The protein below binds the small molecule below.
Small molecule (SMILES): CO[C@H]1O[C@H](CO)[C@H](O)[C@H](O)[C@H]1O

Sequence of chain 1.E:
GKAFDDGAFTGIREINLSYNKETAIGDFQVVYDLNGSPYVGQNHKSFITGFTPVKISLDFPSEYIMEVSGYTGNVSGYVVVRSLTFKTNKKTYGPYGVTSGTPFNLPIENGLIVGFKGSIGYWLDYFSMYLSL

Binding-site contacts:
Ligand atom O4 contacts residue GLY1 of chain 1.E at 3.1 Å (h-bond).
Ligand atom C6 contacts residue TRP123 of chain 1.E at 3.7 Å (hydrophobic).
Ligand atom C6 contacts residue ASP125 of chain 1.E at 3.4 Å.
Ligand atom C7 contacts residue TYR122 of chain 1.E at 3.4 Å (hydrophobic).
Ligand atom C2 contacts residue GLY1 of chain 1.E at 4.2 Å.
Ligand atom O3 contacts residue GLY1 of chain 1.E at 2.8 Å (h-bond).
Ligand atom O1 contacts residue TYR122 of chain 1.E at 4.1 Å.
Ligand atom C6 contacts residue VAL80 of chain 1.E at 4.2 Å (hydrophobic).
Ligand atom C2 contacts residue GLY121 of chain 1.E at 4.3 Å.
Ligand atom O6 contacts residue VAL80 of chain 1.E at 4.4 Å.
Ligand atom C2 contacts residue PHE47 of chain 1.E at 4.3 Å (hydrophobic).
Ligand atom C1 contacts residue TYR122 of chain 1.E at 3.8 Å (hydrophobic).
Ligand atom O6 contacts residue ASP125 of chain 1.E at 3.0 Å (salt-bridge).
Ligand atom C4 contacts residue GLY1 of chain 1.E at 4.0 Å.
Ligand atom O5 contacts residue TYR122 of chain 1.E at 3.0 Å (h-bond).
Ligand atom O6 contacts residue GLY121 of chain 1.E at 3.6 Å.
Ligand atom O6 contacts residue TRP123 of chain 1.E at 2.8 Å (h-bond).
Ligand atom O1 contacts residue TYR78 of chain 1.E at 3.8 Å.
Ligand atom O2 contacts residue PHE47 of chain 1.E at 4.4 Å.
Ligand atom C5 contacts residue TYR122 of chain 1.E at 4.0 Å (hydrophobic).
Ligand atom O4 contacts residue GLY121 of chain 1.E at 3.4 Å.
Ligand atom C7 contacts residue TYR78 of chain 1.E at 3.9 Å (hydrophobic).
Ligand atom O4 contacts residue TYR122 of chain 1.E at 4.3 Å.
Ligand atom C3 contacts residue GLY1 of chain 1.E at 3.9 Å.
Ligand atom C3 contacts residue TYR78 of chain 1.E at 3.8 Å (hydrophobic).
Ligand atom C4 contacts residue ASP125 of chain 1.E at 3.6 Å.
Ligand atom C6 contacts residue TYR122 of chain 1.E at 3.9 Å (hydrophobic).
Ligand atom C4 contacts residue GLY121 of chain 1.E at 4.4 Å.
Ligand atom O6 contacts residue TYR122 of chain 1.E at 2.8 Å (h-bond).
Ligand atom O4 contacts residue ASP125 of chain 1.E at 2.9 Å (salt-bridge).
Ligand atom C6 contacts residue TYR78 of chain 1.E at 3.8 Å (hydrophobic).
Ligand atom C5 contacts residue ASP125 of chain 1.E at 4.0 Å.
Ligand atom C4 contacts residue TYR78 of chain 1.E at 3.9 Å (hydrophobic).
Ligand atom C5 contacts residue GLY121 of chain 1.E at 4.5 Å.
Ligand atom C5 contacts residue TYR78 of chain 1.E at 3.8 Å (hydrophobic).
Ligand atom O5 contacts residue GLY121 of chain 1.E at 3.8 Å.
Ligand atom C1 contacts residue GLY121 of chain 1.E at 4.3 Å.